Sequence of chain 1.E:
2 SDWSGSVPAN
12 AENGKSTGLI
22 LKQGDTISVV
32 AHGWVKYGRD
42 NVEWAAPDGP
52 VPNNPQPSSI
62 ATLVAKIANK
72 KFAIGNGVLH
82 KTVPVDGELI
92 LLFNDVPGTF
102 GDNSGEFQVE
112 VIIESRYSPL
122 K

This protein binds this small molecule.
Small molecule (SMILES): CO[C@H]1O[C@H](CO)[C@H](O)[C@H](O)[C@H]1O

Binding-site contacts:
Ligand atom C2 contacts residue TYR38 of chain 1.E at 3.4 Å (hydrophobic).
Ligand atom C4 contacts residue TYR38 of chain 1.E at 4.0 Å (hydrophobic).
Ligand atom O3 contacts residue CA1 of chain 1.R at 2.5 Å.
Ligand atom C2 contacts residue CA1 of chain 1.R at 4.1 Å.
Ligand atom O3 contacts residue TYR38 of chain 1.E at 3.2 Å (h-bond).
Ligand atom O2 contacts residue TYR38 of chain 1.E at 4.1 Å.
Ligand atom C6 contacts residue ASP96 of chain 1.E at 3.5 Å.
Ligand atom O3 contacts residue ASP103 of chain 1.E at 2.7 Å (salt-bridge).
Ligand atom C5 contacts residue ASP96 of chain 1.E at 4.1 Å.
Ligand atom C3 contacts residue THR100 of chain 1.E at 4.1 Å.
Ligand atom C2 contacts residue ASP103 of chain 1.E at 3.9 Å.
Ligand atom O6 contacts residue ILE61 of chain 1.E at 3.5 Å.
Ligand atom C4 contacts residue THR100 of chain 1.E at 3.5 Å.
Ligand atom C6 contacts residue VAL97 of chain 1.E at 3.5 Å (hydrophobic).
Ligand atom C1 contacts residue TYR38 of chain 1.E at 3.9 Å (hydrophobic).
Ligand atom O1 contacts residue GLU44 of chain 1.E at 3.7 Å.
Ligand atom C5 contacts residue GLN57 of chain 1.E at 3.9 Å.
Ligand atom O5 contacts residue GLN57 of chain 1.E at 3.3 Å (h-bond).
Ligand atom O4 contacts residue THR100 of chain 1.E at 3.5 Å (h-bond).
Ligand atom O2 contacts residue GLY39 of chain 1.E at 4.1 Å.
Ligand atom C3 contacts residue CA1 of chain 1.R at 3.5 Å.
Ligand atom C6 contacts residue ILE61 of chain 1.E at 3.6 Å (hydrophobic).
Ligand atom C7 contacts residue GLN57 of chain 1.E at 3.7 Å.
Ligand atom O2 contacts residue ASP103 of chain 1.E at 3.5 Å (salt-bridge).
Ligand atom C2 contacts residue GLU44 of chain 1.E at 3.1 Å.
Ligand atom O5 contacts residue TYR38 of chain 1.E at 3.5 Å.
Ligand atom O6 contacts residue GLN57 of chain 1.E at 2.6 Å (h-bond).
Ligand atom C1 contacts residue GLU44 of chain 1.E at 3.1 Å.
Ligand atom C3 contacts residue ASP103 of chain 1.E at 3.7 Å.
Ligand atom O4 contacts residue TYR38 of chain 1.E at 3.1 Å (h-bond).
Ligand atom O4 contacts residue ASP96 of chain 1.E at 2.7 Å (salt-bridge).
Ligand atom C6 contacts residue GLN57 of chain 1.E at 3.6 Å.
Ligand atom C4 contacts residue ASP96 of chain 1.E at 3.6 Å.
Ligand atom O4 contacts residue CA1 of chain 1.R at 2.7 Å.
Ligand atom C3 contacts residue TYR38 of chain 1.E at 3.7 Å (hydrophobic).
Ligand atom O6 contacts residue VAL97 of chain 1.E at 3.7 Å.
Ligand atom C4 contacts residue CA1 of chain 1.R at 3.5 Å.
Ligand atom O2 contacts residue GLU44 of chain 1.E at 2.7 Å (salt-bridge).
Ligand atom O6 contacts residue PRO58 of chain 1.E at 4.0 Å.
Ligand atom O3 contacts residue THR100 of chain 1.E at 3.6 Å (h-bond).